Binding-site contacts:
Ligand atom CD contacts residue ASN161 of chain 1.A at 3.8 Å.
Ligand atom CA contacts residue GLY134 of chain 1.A at 3.8 Å.
Ligand atom N contacts residue GLY134 of chain 1.A at 3.1 Å (h-bond).
Ligand atom N contacts residue TYR104 of chain 1.A at 3.8 Å.
Ligand atom C contacts residue GLY102 of chain 1.A at 3.9 Å.
Ligand atom O contacts residue ASN99 of chain 1.A at 3.6 Å (h-bond).
Ligand atom CA contacts residue ILE107 of chain 1.A at 3.8 Å (hydrophobic).
Ligand atom OE2 contacts residue GLY160 of chain 1.A at 3.8 Å.
Ligand atom NE2 contacts residue LEU133 of chain 1.A at 3.3 Å.
Ligand atom OE1 contacts residue ASN161 of chain 1.A at 3.5 Å (h-bond).
Ligand atom CA contacts residue ASN99 of chain 1.A at 3.5 Å.
Ligand atom CB contacts residue ACY1 of chain 1.D at 3.4 Å.
Ligand atom OD2 contacts residue GLY136 of chain 1.A at 3.2 Å (h-bond).
Ligand atom CA contacts residue TYR104 of chain 1.A at 3.1 Å (hydrophobic).
Ligand atom N contacts residue GLY134 of chain 1.A at 3.3 Å (h-bond).
Ligand atom NE2 contacts residue SER224 of chain 1.A at 3.0 Å (h-bond).
Ligand atom CG contacts residue GLY135 of chain 1.A at 3.8 Å.
Ligand atom CG contacts residue ACY1 of chain 1.D at 3.1 Å.
Ligand atom OE1 contacts residue ASN162 of chain 1.A at 2.9 Å (h-bond).
Ligand atom OE2 contacts residue ASN161 of chain 1.A at 2.7 Å (h-bond).
Ligand atom N contacts residue GLY134 of chain 1.A at 3.0 Å (h-bond).
Ligand atom OE1 contacts residue ACY1 of chain 1.D at 3.5 Å.
Ligand atom OE2 contacts residue ASN162 of chain 1.A at 3.6 Å.
Ligand atom CB contacts residue GLY134 of chain 1.A at 3.2 Å.
Ligand atom CD contacts residue SER224 of chain 1.A at 3.3 Å.
Ligand atom NE2 contacts residue SER132 of chain 1.A at 3.1 Å (h-bond).
Ligand atom CA contacts residue GLY134 of chain 1.A at 3.8 Å.
Ligand atom N contacts residue ILE107 of chain 1.A at 3.5 Å.
Ligand atom N contacts residue GLY135 of chain 1.A at 3.6 Å.
Ligand atom OE1 contacts residue ASN161 of chain 1.A at 2.6 Å (h-bond).
Ligand atom CD contacts residue ASN162 of chain 1.A at 3.7 Å.
Ligand atom OE1 contacts residue SER224 of chain 1.A at 3.6 Å (h-bond).
Ligand atom O contacts residue GLY100 of chain 1.A at 3.1 Å (h-bond).
Ligand atom CD contacts residue ACY1 of chain 1.D at 3.4 Å.
Ligand atom CD contacts residue ASN161 of chain 1.A at 3.3 Å.
Ligand atom OE1 contacts residue GLY160 of chain 1.A at 3.7 Å.
Ligand atom CA contacts residue GLY102 of chain 1.A at 3.7 Å.
Ligand atom OD2 contacts residue GLY135 of chain 1.A at 3.5 Å.
Ligand atom C contacts residue GLY134 of chain 1.A at 3.6 Å.
Ligand atom O contacts residue GLY102 of chain 1.A at 3.3 Å (h-bond).

A small-molecule ligand and the protein it binds are described below.
Small molecule (SMILES): NCCCC[C@H](NC(=O)[C@H](CC(N)=O)NC(=O)[C@H](CCC(=O)O)NC(=O)CNC(=O)[C@H](CCC(N)=O)NC(=O)[C@H](CCC(=O)O)NC(=O)[C@H](CC(=O)O)NC(=O)CN)C(=O)O

Sequence of chain 1.A:
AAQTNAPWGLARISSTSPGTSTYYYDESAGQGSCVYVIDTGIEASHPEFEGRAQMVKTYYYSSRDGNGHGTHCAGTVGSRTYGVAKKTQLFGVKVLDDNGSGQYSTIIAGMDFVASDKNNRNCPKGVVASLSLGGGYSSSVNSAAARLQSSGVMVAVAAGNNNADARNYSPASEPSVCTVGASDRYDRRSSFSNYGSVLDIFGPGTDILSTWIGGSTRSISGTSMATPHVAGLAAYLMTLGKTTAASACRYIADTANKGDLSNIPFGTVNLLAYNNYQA